Binding-site contacts:
Ligand atom C12 contacts residue TYR197 of chain 56.A at 3.5 Å (hydrophobic).
Ligand atom C08 contacts residue TYR197 of chain 56.A at 3.9 Å (hydrophobic).
Ligand atom O23 contacts residue TYR152 of chain 56.A at 3.0 Å (h-bond).
Ligand atom C10 contacts residue MET221 of chain 56.A at 3.9 Å (hydrophobic).
Ligand atom C06 contacts residue ILE104 of chain 56.A at 3.5 Å (hydrophobic).
Ligand atom C05 contacts residue TYR128 of chain 56.A at 3.8 Å (hydrophobic).
Ligand atom C14 contacts residue LEU106 of chain 56.A at 3.5 Å (hydrophobic).
Ligand atom C19 contacts residue TYR152 of chain 56.A at 3.9 Å (hydrophobic).
Ligand atom C08 contacts residue TYR128 of chain 56.A at 3.3 Å (hydrophobic).
Ligand atom C10 contacts residue TYR197 of chain 56.A at 3.7 Å (hydrophobic).
Ligand atom C21 contacts residue TYR152 of chain 56.A at 3.6 Å (hydrophobic).
Ligand atom O16 contacts residue TYR128 of chain 56.A at 2.9 Å (h-bond).
Ligand atom O16 contacts residue VAL188 of chain 56.A at 3.8 Å.
Ligand atom O23 contacts residue VAL191 of chain 56.A at 3.9 Å.
Ligand atom O20 contacts residue PHE186 of chain 56.A at 3.8 Å.
Ligand atom C15 contacts residue TYR197 of chain 56.A at 3.8 Å (hydrophobic).
Ligand atom C01 contacts residue PHE186 of chain 56.A at 2.8 Å (hydrophobic).
Ligand atom O20 contacts residue TYR152 of chain 56.A at 3.7 Å.
Ligand atom O24 contacts residue TYR152 of chain 56.A at 3.5 Å (h-bond).
Ligand atom O02 contacts residue TYR128 of chain 56.A at 3.8 Å.
Ligand atom C15 contacts residue TYR128 of chain 56.A at 3.1 Å (hydrophobic).
Ligand atom N22 contacts residue TYR152 of chain 56.A at 3.3 Å (h-bond).
Ligand atom N22 contacts residue VAL191 of chain 56.A at 3.9 Å.
Ligand atom C15 contacts residue SER126 of chain 56.A at 3.5 Å.
Ligand atom C14 contacts residue TYR197 of chain 56.A at 3.7 Å (hydrophobic).
Ligand atom C18 contacts residue TYR152 of chain 56.A at 3.7 Å (hydrophobic).
Ligand atom C17 contacts residue TYR152 of chain 56.A at 3.8 Å (hydrophobic).
Ligand atom N13 contacts residue TYR197 of chain 56.A at 3.4 Å.
Ligand atom O02 contacts residue MET224 of chain 56.A at 3.5 Å.
Ligand atom C01 contacts residue MET224 of chain 56.A at 3.7 Å (hydrophobic).
Ligand atom C07 contacts residue TYR128 of chain 56.A at 2.9 Å (hydrophobic).
Ligand atom C01 contacts residue TYR128 of chain 56.A at 2.9 Å (hydrophobic).
Ligand atom C04 contacts residue TYR128 of chain 56.A at 3.4 Å (hydrophobic).
Ligand atom N13 contacts residue GOL1 of chain 56.E at 3.7 Å.
Ligand atom C09 contacts residue MET221 of chain 56.A at 3.9 Å (hydrophobic).
Ligand atom C06 contacts residue TYR128 of chain 56.A at 3.4 Å (hydrophobic).
Ligand atom C11 contacts residue TYR197 of chain 56.A at 3.5 Å (hydrophobic).
Ligand atom O23 contacts residue LEU221 of chain 57.C at 3.9 Å.
Ligand atom O24 contacts residue VAL191 of chain 56.A at 3.1 Å.
Ligand atom C03 contacts residue TYR128 of chain 56.A at 3.7 Å (hydrophobic).

Sequence of chain 57.C:
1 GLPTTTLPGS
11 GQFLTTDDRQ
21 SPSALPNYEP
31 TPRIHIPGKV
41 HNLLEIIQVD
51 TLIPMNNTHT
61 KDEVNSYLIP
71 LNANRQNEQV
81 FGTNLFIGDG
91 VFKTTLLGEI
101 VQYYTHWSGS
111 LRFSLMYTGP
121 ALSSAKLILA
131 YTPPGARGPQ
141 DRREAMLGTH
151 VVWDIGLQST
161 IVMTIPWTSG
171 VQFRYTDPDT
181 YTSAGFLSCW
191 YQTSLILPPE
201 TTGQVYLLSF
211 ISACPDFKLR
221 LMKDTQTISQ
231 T

This protein binds this small molecule.
Small molecule (SMILES): COc1cc(CC(=O)c2ccc(C#N)cc2)c([N+](=O)[O-])cc1OC

Sequence of chain 56.C:
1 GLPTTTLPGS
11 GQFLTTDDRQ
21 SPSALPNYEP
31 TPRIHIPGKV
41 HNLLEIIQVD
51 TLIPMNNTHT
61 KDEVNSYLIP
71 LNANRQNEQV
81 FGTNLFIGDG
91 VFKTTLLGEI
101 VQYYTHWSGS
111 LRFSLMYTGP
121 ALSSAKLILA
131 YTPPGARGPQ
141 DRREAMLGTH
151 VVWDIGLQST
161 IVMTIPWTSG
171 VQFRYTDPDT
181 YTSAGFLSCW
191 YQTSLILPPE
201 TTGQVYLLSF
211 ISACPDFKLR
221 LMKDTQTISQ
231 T

Sequence of chain 56.A:
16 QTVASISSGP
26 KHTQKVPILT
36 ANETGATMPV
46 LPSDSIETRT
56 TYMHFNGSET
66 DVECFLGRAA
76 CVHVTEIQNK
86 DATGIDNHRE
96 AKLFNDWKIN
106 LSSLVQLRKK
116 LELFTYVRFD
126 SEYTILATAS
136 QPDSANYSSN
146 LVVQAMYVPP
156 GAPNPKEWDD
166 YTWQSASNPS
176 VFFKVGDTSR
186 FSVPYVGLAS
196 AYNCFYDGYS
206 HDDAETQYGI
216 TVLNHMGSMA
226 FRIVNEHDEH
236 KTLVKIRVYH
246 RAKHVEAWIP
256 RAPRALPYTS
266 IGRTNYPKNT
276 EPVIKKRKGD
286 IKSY